Binding-site contacts:
Ligand atom C3 contacts residue ARG227 of chain 2.A at 4.5 Å.
Ligand atom C8 contacts residue SER224 of chain 2.A at 4.0 Å.
Ligand atom N2 contacts residue ASN170 of chain 1.A at 2.6 Å (h-bond).
Ligand atom C7 contacts residue ASN170 of chain 1.A at 3.3 Å.
Ligand atom O3 contacts residue SER224 of chain 2.A at 4.3 Å.
Ligand atom O5 contacts residue THR172 of chain 1.A at 4.3 Å.
Ligand atom C3 contacts residue SER224 of chain 2.A at 4.3 Å.
Ligand atom O7 contacts residue ARG227 of chain 2.A at 3.1 Å (salt-bridge).
Ligand atom C8 contacts residue ASN170 of chain 1.A at 4.3 Å.
Ligand atom O5 contacts residue ASN170 of chain 1.A at 2.4 Å (h-bond).
Ligand atom O7 contacts residue ASN170 of chain 1.A at 3.5 Å (h-bond).
Ligand atom O3 contacts residue ARG227 of chain 2.A at 4.0 Å.
Ligand atom N2 contacts residue SER224 of chain 2.A at 3.7 Å.
Ligand atom C2 contacts residue ASN170 of chain 1.A at 2.1 Å.
Ligand atom C5 contacts residue ASN170 of chain 1.A at 3.6 Å.
Ligand atom O7 contacts residue ARG225 of chain 2.A at 3.8 Å.
Ligand atom C7 contacts residue PRO226 of chain 2.A at 4.1 Å (hydrophobic).
Ligand atom C8 contacts residue ILE247 of chain 1.A at 4.2 Å (hydrophobic).
Ligand atom C5 contacts residue THR172 of chain 1.A at 4.2 Å.
Ligand atom C8 contacts residue NAG1 of chain 1.G at 3.6 Å.
Ligand atom C7 contacts residue SER224 of chain 2.A at 4.3 Å.
Ligand atom C2 contacts residue ARG227 of chain 2.A at 4.2 Å.
Ligand atom C6 contacts residue THR172 of chain 1.A at 3.6 Å.
Ligand atom C4 contacts residue ARG227 of chain 2.A at 4.1 Å.
Ligand atom C6 contacts residue ARG227 of chain 2.A at 4.2 Å.
Ligand atom C7 contacts residue NAG1 of chain 1.G at 4.4 Å.
Ligand atom C8 contacts residue ARG227 of chain 2.A at 4.1 Å.
Ligand atom O6 contacts residue ARG227 of chain 2.A at 4.3 Å.
Ligand atom O7 contacts residue PRO226 of chain 2.A at 3.5 Å.
Ligand atom O5 contacts residue ARG227 of chain 2.A at 4.4 Å.
Ligand atom C8 contacts residue PRO226 of chain 2.A at 3.7 Å (hydrophobic).
Ligand atom C1 contacts residue ASN170 of chain 1.A at 1.4 Å.
Ligand atom C3 contacts residue ASN170 of chain 1.A at 3.5 Å.
Ligand atom C4 contacts residue ASN170 of chain 1.A at 4.1 Å.
Ligand atom C7 contacts residue ARG227 of chain 2.A at 3.9 Å.

Sequence of chain 2.A:
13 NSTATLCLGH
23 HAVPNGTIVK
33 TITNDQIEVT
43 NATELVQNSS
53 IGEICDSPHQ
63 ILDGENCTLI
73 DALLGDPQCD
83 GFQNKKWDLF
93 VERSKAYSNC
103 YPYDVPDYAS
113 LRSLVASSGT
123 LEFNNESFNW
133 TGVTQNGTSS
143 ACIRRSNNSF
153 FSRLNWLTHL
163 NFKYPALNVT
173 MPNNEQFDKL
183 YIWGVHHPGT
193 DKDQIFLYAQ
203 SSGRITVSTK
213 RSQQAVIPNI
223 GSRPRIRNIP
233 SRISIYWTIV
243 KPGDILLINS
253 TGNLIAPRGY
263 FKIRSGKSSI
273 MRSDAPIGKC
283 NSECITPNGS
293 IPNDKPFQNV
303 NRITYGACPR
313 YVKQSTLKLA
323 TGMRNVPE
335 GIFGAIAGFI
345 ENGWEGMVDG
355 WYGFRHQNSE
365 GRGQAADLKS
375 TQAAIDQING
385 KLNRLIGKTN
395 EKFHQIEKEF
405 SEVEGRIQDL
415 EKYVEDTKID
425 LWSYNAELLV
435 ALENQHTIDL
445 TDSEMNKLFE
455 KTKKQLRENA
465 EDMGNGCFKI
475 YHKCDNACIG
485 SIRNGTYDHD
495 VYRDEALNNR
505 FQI

This protein binds this small molecule.
Small molecule (SMILES): CC(=O)N[C@H]1[C@H](O[C@H]2[C@H](O)[C@@H](NC(C)=O)CO[C@@H]2CO)O[C@H](CO)[C@@H](O)[C@@H]1O

Sequence of chain 1.A:
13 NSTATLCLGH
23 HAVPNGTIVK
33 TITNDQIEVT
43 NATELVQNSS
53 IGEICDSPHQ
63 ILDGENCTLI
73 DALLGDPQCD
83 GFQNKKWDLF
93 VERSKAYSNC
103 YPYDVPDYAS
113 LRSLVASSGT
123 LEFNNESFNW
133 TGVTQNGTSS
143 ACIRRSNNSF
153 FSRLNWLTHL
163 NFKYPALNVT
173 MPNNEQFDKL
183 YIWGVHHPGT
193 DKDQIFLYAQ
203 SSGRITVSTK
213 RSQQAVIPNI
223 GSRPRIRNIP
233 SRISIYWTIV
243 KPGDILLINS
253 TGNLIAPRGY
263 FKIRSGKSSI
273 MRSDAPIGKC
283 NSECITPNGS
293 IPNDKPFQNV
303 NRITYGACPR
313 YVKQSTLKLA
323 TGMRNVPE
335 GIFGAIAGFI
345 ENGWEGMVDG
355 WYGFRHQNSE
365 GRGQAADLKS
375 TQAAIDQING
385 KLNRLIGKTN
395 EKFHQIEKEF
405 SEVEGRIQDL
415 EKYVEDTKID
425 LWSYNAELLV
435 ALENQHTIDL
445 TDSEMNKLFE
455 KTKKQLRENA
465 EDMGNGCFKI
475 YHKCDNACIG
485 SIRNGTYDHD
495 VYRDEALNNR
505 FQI